Sequence of chain 1.H:
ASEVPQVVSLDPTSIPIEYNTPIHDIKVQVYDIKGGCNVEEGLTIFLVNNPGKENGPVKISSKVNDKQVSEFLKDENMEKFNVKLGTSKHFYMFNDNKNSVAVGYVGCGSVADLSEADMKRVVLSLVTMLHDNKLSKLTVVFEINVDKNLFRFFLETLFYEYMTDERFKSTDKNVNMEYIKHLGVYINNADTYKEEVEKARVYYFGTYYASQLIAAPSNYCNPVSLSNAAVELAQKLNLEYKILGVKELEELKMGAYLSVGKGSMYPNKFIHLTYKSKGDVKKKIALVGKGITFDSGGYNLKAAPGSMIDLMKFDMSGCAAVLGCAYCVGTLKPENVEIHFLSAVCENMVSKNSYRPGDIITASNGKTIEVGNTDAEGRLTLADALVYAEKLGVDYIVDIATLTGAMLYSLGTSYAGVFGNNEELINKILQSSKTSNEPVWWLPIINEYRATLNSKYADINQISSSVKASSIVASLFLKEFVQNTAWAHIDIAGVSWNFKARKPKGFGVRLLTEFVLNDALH

Binding-site contacts:
Ligand atom O15 contacts residue CO31 of chain 1.XB at 3.2 Å (h-bond).
Ligand atom C13 contacts residue ASP375 of chain 1.H at 3.5 Å.
Ligand atom O15 contacts residue LYS290 of chain 1.H at 3.2 Å (salt-bridge).
Ligand atom O16 contacts residue ASP295 of chain 1.H at 3.4 Å (salt-bridge).
Ligand atom O15 contacts residue GLU377 of chain 1.H at 2.9 Å (salt-bridge).
Ligand atom F28 contacts residue PHE314 of chain 1.H at 3.1 Å.
Ligand atom N14 contacts residue ZN1 of chain 1.AC at 3.0 Å.
Ligand atom C10 contacts residue GLY405 of chain 1.H at 3.5 Å.
Ligand atom C09 contacts residue GLY405 of chain 1.H at 3.6 Å.
Ligand atom C22 contacts residue ALA493 of chain 1.H at 3.3 Å (hydrophobic).
Ligand atom O15 contacts residue ZN1 of chain 1.ZB at 2.0 Å.
Ligand atom O15 contacts residue ASP295 of chain 1.H at 3.0 Å (salt-bridge).
Ligand atom F24 contacts residue LEU408 of chain 1.H at 3.1 Å.
Ligand atom O16 contacts residue ZN1 of chain 1.AC at 2.4 Å.
Ligand atom C23 contacts residue ALA493 of chain 1.H at 2.9 Å (hydrophobic).
Ligand atom C27 contacts residue MET308 of chain 1.H at 3.2 Å (hydrophobic).
Ligand atom C21 contacts residue PHE314 of chain 1.H at 3.6 Å (hydrophobic).
Ligand atom N14 contacts residue ZN1 of chain 1.ZB at 3.0 Å.
Ligand atom N14 contacts residue LEU403 of chain 1.H at 3.1 Å (h-bond).
Ligand atom N14 contacts residue ASP375 of chain 1.H at 3.5 Å (salt-bridge).
Ligand atom O15 contacts residue ZN1 of chain 1.AC at 2.1 Å.
Ligand atom O16 contacts residue LYS302 of chain 1.H at 2.7 Å (salt-bridge).
Ligand atom C17 contacts residue GLY405 of chain 1.H at 3.5 Å.
Ligand atom O01 contacts residue THR404 of chain 1.H at 3.5 Å.
Ligand atom F26 contacts residue PHE499 of chain 1.H at 2.7 Å.
Ligand atom O15 contacts residue ASP375 of chain 1.H at 3.1 Å (salt-bridge).
Ligand atom O16 contacts residue ASP375 of chain 1.H at 2.9 Å (salt-bridge).
Ligand atom F28 contacts residue MET308 of chain 1.H at 3.5 Å.
Ligand atom C29 contacts residue MET308 of chain 1.H at 3.3 Å (hydrophobic).
Ligand atom F24 contacts residue ALA493 of chain 1.H at 2.7 Å.
Ligand atom N14 contacts residue CO31 of chain 1.XB at 3.5 Å (h-bond).
Ligand atom C27 contacts residue PHE314 of chain 1.H at 3.0 Å (hydrophobic).
Ligand atom C13 contacts residue ZN1 of chain 1.AC at 3.0 Å.
Ligand atom C18 contacts residue GLY405 of chain 1.H at 3.4 Å.
Ligand atom C29 contacts residue PHE314 of chain 1.H at 3.0 Å (hydrophobic).
Ligand atom C25 contacts residue MET308 of chain 1.H at 3.5 Å (hydrophobic).
Ligand atom F24 contacts residue GLY494 of chain 1.H at 3.4 Å.
Ligand atom O01 contacts residue GLY405 of chain 1.H at 2.8 Å (h-bond).
Ligand atom C18 contacts residue LEU403 of chain 1.H at 3.6 Å (hydrophobic).
Ligand atom C09 contacts residue TYR409 of chain 1.H at 3.5 Å (hydrophobic).

This small molecule binds to this protein.
Small molecule (SMILES): O=C(CNc1ccccc1)N[C@@H](C(=O)NO)c1ccc(-c2cc(F)c(F)c(F)c2)cc1